Sequence of chain 1.A:
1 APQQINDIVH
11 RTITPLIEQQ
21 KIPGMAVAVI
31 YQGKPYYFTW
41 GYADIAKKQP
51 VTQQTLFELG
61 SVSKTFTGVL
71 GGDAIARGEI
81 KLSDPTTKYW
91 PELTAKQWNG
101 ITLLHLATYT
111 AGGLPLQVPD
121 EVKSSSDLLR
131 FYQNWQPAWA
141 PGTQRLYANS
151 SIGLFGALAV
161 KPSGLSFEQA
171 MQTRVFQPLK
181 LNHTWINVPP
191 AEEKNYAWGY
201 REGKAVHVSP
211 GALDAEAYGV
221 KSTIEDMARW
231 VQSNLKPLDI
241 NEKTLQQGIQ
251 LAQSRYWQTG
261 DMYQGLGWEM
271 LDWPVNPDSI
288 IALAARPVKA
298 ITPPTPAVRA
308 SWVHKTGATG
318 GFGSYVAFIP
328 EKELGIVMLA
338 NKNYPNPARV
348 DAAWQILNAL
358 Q

This protein binds this small molecule.
Small molecule (SMILES): O=S(=O)(Cc1ccccc1)NCB(O)O

Binding-site contacts:
Ligand atom CAJ contacts residue THR316 of chain 1.A at 4.1 Å.
Ligand atom OAB contacts residue ASN149 of chain 1.A at 2.6 Å (h-bond).
Ligand atom OAD contacts residue SER61 of chain 1.A at 2.5 Å (h-bond).
Ligand atom OAC contacts residue GLY60 of chain 1.A at 3.9 Å.
Ligand atom NAM contacts residue SER61 of chain 1.A at 3.8 Å.
Ligand atom CAN contacts residue ALA315 of chain 1.A at 4.1 Å (hydrophobic).
Ligand atom CAI contacts residue TYR218 of chain 1.A at 3.7 Å (hydrophobic).
Ligand atom BOR contacts residue TYR147 of chain 1.A at 3.3 Å.
Ligand atom CAN contacts residue THR316 of chain 1.A at 4.2 Å.
Ligand atom BOR contacts residue ALA315 of chain 1.A at 4.1 Å.
Ligand atom OAB contacts residue TYR218 of chain 1.A at 4.3 Å.
Ligand atom BOR contacts residue LYS64 of chain 1.A at 3.8 Å.
Ligand atom CAG contacts residue VAL208 of chain 1.A at 4.4 Å (hydrophobic).
Ligand atom CAK contacts residue LYS64 of chain 1.A at 3.9 Å.
Ligand atom CAK contacts residue SER61 of chain 1.A at 2.5 Å.
Ligand atom OAD contacts residue LYS64 of chain 1.A at 4.5 Å.
Ligand atom CAJ contacts residue GLY317 of chain 1.A at 4.0 Å.
Ligand atom CAG contacts residue TYR218 of chain 1.A at 3.7 Å (hydrophobic).
Ligand atom OAD contacts residue TYR147 of chain 1.A at 2.7 Å (h-bond).
Ligand atom CAL contacts residue THR316 of chain 1.A at 4.1 Å.
Ligand atom SAP contacts residue ASN149 of chain 1.A at 4.0 Å.
Ligand atom NAM contacts residue ALA315 of chain 1.A at 4.0 Å.
Ligand atom CAK contacts residue ASN149 of chain 1.A at 3.6 Å.
Ligand atom OAD contacts residue LYS312 of chain 1.A at 4.4 Å.
Ligand atom BOR contacts residue SER61 of chain 1.A at 1.5 Å.
Ligand atom CAK contacts residue TYR147 of chain 1.A at 4.3 Å (hydrophobic).
Ligand atom OAC contacts residue GLY314 of chain 1.A at 3.7 Å.
Ligand atom CAL contacts residue ALA315 of chain 1.A at 3.1 Å (hydrophobic).
Ligand atom CAH contacts residue GLY317 of chain 1.A at 4.1 Å.
Ligand atom NAM contacts residue ASN149 of chain 1.A at 4.5 Å.
Ligand atom CAK contacts residue ALA315 of chain 1.A at 4.2 Å (hydrophobic).
Ligand atom OAC contacts residue SER61 of chain 1.A at 2.5 Å (h-bond).
Ligand atom SAP contacts residue ALA315 of chain 1.A at 4.4 Å.
Ligand atom OAC contacts residue ALA315 of chain 1.A at 2.8 Å (h-bond).